Sequence of chain 1.B:
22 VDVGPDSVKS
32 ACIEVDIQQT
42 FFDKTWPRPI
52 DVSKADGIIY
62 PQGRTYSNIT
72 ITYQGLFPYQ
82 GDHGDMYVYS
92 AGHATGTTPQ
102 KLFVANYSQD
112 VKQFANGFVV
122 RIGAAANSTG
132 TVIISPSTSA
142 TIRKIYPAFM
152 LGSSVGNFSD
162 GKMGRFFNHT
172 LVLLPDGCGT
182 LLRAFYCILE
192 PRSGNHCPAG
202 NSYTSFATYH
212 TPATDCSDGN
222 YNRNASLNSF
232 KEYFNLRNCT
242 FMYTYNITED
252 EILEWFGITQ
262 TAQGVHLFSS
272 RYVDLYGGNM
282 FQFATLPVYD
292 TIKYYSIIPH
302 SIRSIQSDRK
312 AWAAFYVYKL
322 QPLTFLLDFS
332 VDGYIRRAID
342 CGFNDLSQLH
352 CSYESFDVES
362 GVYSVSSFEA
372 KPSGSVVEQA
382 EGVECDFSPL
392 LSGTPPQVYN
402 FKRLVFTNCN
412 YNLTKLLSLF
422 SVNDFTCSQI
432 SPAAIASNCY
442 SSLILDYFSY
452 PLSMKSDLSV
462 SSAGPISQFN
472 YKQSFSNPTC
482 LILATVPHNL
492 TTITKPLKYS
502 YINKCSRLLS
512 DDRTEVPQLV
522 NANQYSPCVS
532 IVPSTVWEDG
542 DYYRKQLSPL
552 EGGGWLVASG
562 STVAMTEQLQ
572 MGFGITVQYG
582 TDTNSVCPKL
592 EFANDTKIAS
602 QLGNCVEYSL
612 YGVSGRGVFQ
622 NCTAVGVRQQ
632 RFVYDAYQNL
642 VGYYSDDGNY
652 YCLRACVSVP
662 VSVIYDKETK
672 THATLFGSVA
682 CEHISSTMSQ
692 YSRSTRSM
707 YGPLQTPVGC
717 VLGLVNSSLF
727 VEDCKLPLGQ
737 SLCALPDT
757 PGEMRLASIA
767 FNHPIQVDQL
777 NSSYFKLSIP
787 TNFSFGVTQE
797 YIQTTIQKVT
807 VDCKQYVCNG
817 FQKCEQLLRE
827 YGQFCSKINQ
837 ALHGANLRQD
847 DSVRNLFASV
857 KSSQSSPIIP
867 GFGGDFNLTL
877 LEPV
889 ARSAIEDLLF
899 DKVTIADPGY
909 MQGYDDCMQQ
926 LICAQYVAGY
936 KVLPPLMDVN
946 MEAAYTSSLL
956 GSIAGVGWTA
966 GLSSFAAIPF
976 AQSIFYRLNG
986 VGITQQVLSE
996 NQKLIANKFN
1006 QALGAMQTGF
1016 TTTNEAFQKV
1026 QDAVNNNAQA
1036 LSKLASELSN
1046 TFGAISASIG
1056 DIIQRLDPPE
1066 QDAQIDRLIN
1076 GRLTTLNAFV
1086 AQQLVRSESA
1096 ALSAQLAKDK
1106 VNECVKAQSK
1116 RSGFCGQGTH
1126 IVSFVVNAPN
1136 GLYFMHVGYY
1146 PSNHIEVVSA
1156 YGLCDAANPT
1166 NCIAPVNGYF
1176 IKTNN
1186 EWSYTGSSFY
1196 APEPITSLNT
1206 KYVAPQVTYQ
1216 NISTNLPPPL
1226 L

Binding-site contacts:
Ligand atom O6 contacts residue ARG184 of chain 1.B at 3.4 Å (salt-bridge).
Ligand atom C7 contacts residue ARG224 of chain 1.B at 3.2 Å.
Ligand atom O3 contacts residue LEU228 of chain 1.B at 4.3 Å.
Ligand atom C5 contacts residue ARG184 of chain 1.B at 3.5 Å.
Ligand atom C6 contacts residue ARG184 of chain 1.B at 3.6 Å.
Ligand atom C1 contacts residue ARG184 of chain 1.B at 3.5 Å.
Ligand atom C2 contacts residue ARG184 of chain 1.B at 4.4 Å.
Ligand atom C4 contacts residue ASN225 of chain 1.B at 4.2 Å.
Ligand atom C2 contacts residue ARG224 of chain 1.B at 3.9 Å.
Ligand atom C1 contacts residue ASN225 of chain 1.B at 1.5 Å.
Ligand atom C6 contacts residue GLY25 of chain 1.B at 3.9 Å.
Ligand atom N2 contacts residue ASN229 of chain 1.B at 4.3 Å.
Ligand atom O6 contacts residue PRO26 of chain 1.B at 3.3 Å.
Ligand atom C5 contacts residue ARG224 of chain 1.B at 3.8 Å.
Ligand atom C7 contacts residue ASN229 of chain 1.B at 3.4 Å.
Ligand atom O5 contacts residue ASN225 of chain 1.B at 2.3 Å (h-bond).
Ligand atom C3 contacts residue ASN225 of chain 1.B at 3.5 Å.
Ligand atom C1 contacts residue ARG224 of chain 1.B at 4.1 Å.
Ligand atom O5 contacts residue ARG184 of chain 1.B at 2.6 Å (salt-bridge).
Ligand atom C2 contacts residue ASN225 of chain 1.B at 2.6 Å.
Ligand atom C5 contacts residue ASN225 of chain 1.B at 3.6 Å.
Ligand atom N2 contacts residue ASN225 of chain 1.B at 3.7 Å.
Ligand atom C6 contacts residue VAL24 of chain 1.B at 3.3 Å (hydrophobic).
Ligand atom O6 contacts residue GLY25 of chain 1.B at 3.3 Å.
Ligand atom O4 contacts residue VAL24 of chain 1.B at 3.4 Å.
Ligand atom O6 contacts residue VAL24 of chain 1.B at 2.7 Å (h-bond).
Ligand atom N2 contacts residue ARG224 of chain 1.B at 3.6 Å (salt-bridge).
Ligand atom C3 contacts residue ARG184 of chain 1.B at 4.0 Å.
Ligand atom O3 contacts residue ARG184 of chain 1.B at 3.0 Å (salt-bridge).
Ligand atom C8 contacts residue ARG224 of chain 1.B at 3.8 Å.
Ligand atom C4 contacts residue ARG184 of chain 1.B at 3.9 Å.
Ligand atom O7 contacts residue ARG224 of chain 1.B at 3.0 Å (salt-bridge).
Ligand atom C8 contacts residue ASN229 of chain 1.B at 3.5 Å.
Ligand atom O7 contacts residue ASN229 of chain 1.B at 3.1 Å (h-bond).
Ligand atom O3 contacts residue ASN225 of chain 1.B at 3.5 Å (h-bond).
Ligand atom C4 contacts residue ARG224 of chain 1.B at 4.1 Å.
Ligand atom C6 contacts residue ARG224 of chain 1.B at 4.0 Å.
Ligand atom O7 contacts residue LYS232 of chain 1.B at 3.3 Å.
Ligand atom O4 contacts residue ARG224 of chain 1.B at 3.2 Å (salt-bridge).
Ligand atom C6 contacts residue PRO26 of chain 1.B at 3.7 Å (hydrophobic).

A protein and the small-molecule ligand that binds it are described below.
Small molecule (SMILES): CC(=O)N[C@H]1[C@H](O[C@H]2[C@H](O)[C@@H](NC(C)=O)CO[C@@H]2CO)O[C@H](CO)[C@@H](O)[C@@H]1O